Sequence of chain 5.B:
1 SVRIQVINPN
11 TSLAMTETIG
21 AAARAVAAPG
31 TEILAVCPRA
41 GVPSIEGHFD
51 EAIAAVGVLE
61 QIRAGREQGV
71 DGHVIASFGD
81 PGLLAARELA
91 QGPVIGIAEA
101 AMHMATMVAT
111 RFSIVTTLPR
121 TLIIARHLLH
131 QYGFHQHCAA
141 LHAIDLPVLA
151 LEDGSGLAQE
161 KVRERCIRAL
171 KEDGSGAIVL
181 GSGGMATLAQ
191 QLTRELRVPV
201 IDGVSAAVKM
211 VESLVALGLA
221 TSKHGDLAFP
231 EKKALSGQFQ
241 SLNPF

Binding-site contacts:
Ligand atom C contacts residue SER77 of chain 5.B at 3.1 Å.
Ligand atom N contacts residue VAL148 of chain 5.B at 4.0 Å.
Ligand atom OD1 contacts residue GLY181 of chain 5.B at 3.4 Å (h-bond).
Ligand atom CAI contacts residue ILE45 of chain 5.B at 3.7 Å (hydrophobic).
Ligand atom CG contacts residue SER182 of chain 5.B at 3.3 Å.
Ligand atom O contacts residue ALA76 of chain 5.B at 4.2 Å.
Ligand atom OD1 contacts residue SER182 of chain 5.B at 3.5 Å.
Ligand atom N contacts residue ILE45 of chain 5.B at 2.8 Å (h-bond).
Ligand atom CB contacts residue GLY181 of chain 5.B at 3.6 Å.
Ligand atom OD2 contacts residue THR117 of chain 5.B at 4.0 Å.
Ligand atom O contacts residue PHE78 of chain 5.B at 2.8 Å (h-bond).
Ligand atom OD1 contacts residue THR116 of chain 5.B at 3.5 Å (h-bond).
Ligand atom CG contacts residue GLY181 of chain 5.B at 3.6 Å.
Ligand atom CB contacts residue ILE45 of chain 5.B at 4.3 Å (hydrophobic).
Ligand atom C contacts residue GLY183 of chain 5.B at 3.9 Å.
Ligand atom OD1 contacts residue THR117 of chain 5.B at 2.6 Å (h-bond).
Ligand atom CAI contacts residue VAL148 of chain 5.B at 3.7 Å (hydrophobic).
Ligand atom OAB contacts residue VAL148 of chain 5.B at 3.4 Å.
Ligand atom CA contacts residue SER77 of chain 5.B at 3.2 Å.
Ligand atom NAF contacts residue MET15 of chain 5.B at 4.2 Å.
Ligand atom NAF contacts residue SER77 of chain 5.B at 3.4 Å (h-bond).
Ligand atom CA contacts residue ILE45 of chain 5.B at 3.9 Å (hydrophobic).
Ligand atom C contacts residue PHE78 of chain 5.B at 3.5 Å (hydrophobic).
Ligand atom OAB contacts residue ILE45 of chain 5.B at 2.9 Å (h-bond).
Ligand atom O contacts residue SER182 of chain 5.B at 3.6 Å.
Ligand atom CG contacts residue THR117 of chain 5.B at 3.7 Å.
Ligand atom OAB contacts residue SER44 of chain 5.B at 3.8 Å.
Ligand atom CB contacts residue PHE78 of chain 5.B at 3.8 Å (hydrophobic).
Ligand atom OAB contacts residue ASN10 of chain 5.B at 3.0 Å (h-bond).
Ligand atom OD1 contacts residue VAL148 of chain 5.B at 3.6 Å.
Ligand atom OD2 contacts residue SER182 of chain 5.B at 2.6 Å (h-bond).
Ligand atom OD2 contacts residue VAL148 of chain 5.B at 3.3 Å.
Ligand atom CG contacts residue VAL148 of chain 5.B at 3.6 Å (hydrophobic).
Ligand atom NAF contacts residue ASN10 of chain 5.B at 4.0 Å.
Ligand atom N contacts residue SER77 of chain 5.B at 3.6 Å (h-bond).
Ligand atom CAI contacts residue ASN10 of chain 5.B at 3.9 Å.
Ligand atom CA contacts residue PHE78 of chain 5.B at 3.6 Å (hydrophobic).
Ligand atom CAI contacts residue SER77 of chain 5.B at 3.6 Å.
Ligand atom O contacts residue GLY183 of chain 5.B at 3.0 Å (h-bond).
Ligand atom O contacts residue SER77 of chain 5.B at 3.4 Å.

This protein binds this small molecule.
Small molecule (SMILES): O=C(O)C[C@H]1NC(=O)NC1=O